Sequence of chain 1.A:
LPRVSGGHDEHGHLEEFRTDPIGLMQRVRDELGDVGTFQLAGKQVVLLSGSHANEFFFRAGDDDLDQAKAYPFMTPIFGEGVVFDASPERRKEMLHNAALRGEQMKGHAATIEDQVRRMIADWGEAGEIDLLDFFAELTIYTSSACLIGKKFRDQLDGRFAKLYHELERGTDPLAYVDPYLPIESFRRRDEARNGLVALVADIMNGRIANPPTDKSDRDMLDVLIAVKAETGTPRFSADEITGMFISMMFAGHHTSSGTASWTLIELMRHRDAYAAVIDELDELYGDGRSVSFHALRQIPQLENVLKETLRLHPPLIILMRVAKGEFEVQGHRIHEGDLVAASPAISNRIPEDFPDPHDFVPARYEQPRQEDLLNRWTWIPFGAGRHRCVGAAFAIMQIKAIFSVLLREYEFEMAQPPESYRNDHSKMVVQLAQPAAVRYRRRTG

Binding-site contacts:
Ligand atom O23 contacts residue GLY388 of chain 1.A at 3.5 Å (h-bond).
Ligand atom C15 contacts residue LYS312 of chain 1.A at 3.8 Å.
Ligand atom C17 contacts residue LYS312 of chain 1.A at 3.6 Å.
Ligand atom O23 contacts residue ARG393 of chain 1.A at 3.3 Å.
Ligand atom C18 contacts residue TRP384 of chain 1.A at 4.1 Å (hydrophobic).
Ligand atom C13 contacts residue ILE401 of chain 1.A at 3.8 Å (hydrophobic).
Ligand atom C4 contacts residue ALA397 of chain 1.A at 4.2 Å (hydrophobic).
Ligand atom C16 contacts residue GLU308 of chain 1.A at 3.5 Å.
Ligand atom C15 contacts residue ILE401 of chain 1.A at 3.6 Å (hydrophobic).
Ligand atom O23 contacts residue PHE387 of chain 1.A at 3.3 Å.
Ligand atom C16 contacts residue ILE401 of chain 1.A at 3.5 Å (hydrophobic).
Ligand atom C10 contacts residue ARG393 of chain 1.A at 4.4 Å.
Ligand atom C13 contacts residue LYS312 of chain 1.A at 4.0 Å.
Ligand atom C5 contacts residue PHE387 of chain 1.A at 3.5 Å (hydrophobic).
Ligand atom C18 contacts residue ILE401 of chain 1.A at 3.7 Å (hydrophobic).
Ligand atom C17 contacts residue PHE387 of chain 1.A at 4.4 Å (hydrophobic).
Ligand atom C5 contacts residue ALA397 of chain 1.A at 3.8 Å (hydrophobic).
Ligand atom O24 contacts residue LEU311 of chain 1.A at 3.9 Å.
Ligand atom C6 contacts residue PHE387 of chain 1.A at 3.7 Å (hydrophobic).
Ligand atom C18 contacts residue LYS312 of chain 1.A at 3.9 Å.
Ligand atom C14 contacts residue LYS312 of chain 1.A at 3.9 Å.
Ligand atom C1 contacts residue ARG393 of chain 1.A at 4.2 Å.
Ligand atom C17 contacts residue ILE401 of chain 1.A at 3.6 Å (hydrophobic).
Ligand atom O24 contacts residue ILE401 of chain 1.A at 3.6 Å.
Ligand atom C4 contacts residue ARG393 of chain 1.A at 3.7 Å.
Ligand atom C4 contacts residue ILE401 of chain 1.A at 4.4 Å (hydrophobic).
Ligand atom C16 contacts residue LYS312 of chain 1.A at 3.7 Å.
Ligand atom C5 contacts residue ARG393 of chain 1.A at 3.4 Å.
Ligand atom C14 contacts residue GLU308 of chain 1.A at 4.4 Å.
Ligand atom C15 contacts residue GLU308 of chain 1.A at 3.2 Å.
Ligand atom C4 contacts residue PHE387 of chain 1.A at 3.8 Å (hydrophobic).
Ligand atom O24 contacts residue GLU308 of chain 1.A at 2.9 Å (salt-bridge).
Ligand atom O24 contacts residue LYS312 of chain 1.A at 4.2 Å.
Ligand atom C12 contacts residue ARG393 of chain 1.A at 4.4 Å.
Ligand atom C1 contacts residue TRP384 of chain 1.A at 4.1 Å (hydrophobic).
Ligand atom C6 contacts residue ARG393 of chain 1.A at 3.7 Å.
Ligand atom C14 contacts residue ILE401 of chain 1.A at 3.7 Å (hydrophobic).
Ligand atom C10 contacts residue TRP384 of chain 1.A at 3.9 Å (hydrophobic).
Ligand atom C18 contacts residue PHE387 of chain 1.A at 4.2 Å (hydrophobic).

This protein binds this small molecule.
Small molecule (SMILES): O=C(c1ccc(O)cc1)c1ccc(O)cc1